This small molecule binds to this protein.
Small molecule (SMILES): OC[C@H]1O[C@H](O[C@H]2[C@H](O)[C@@H](O)[C@@H](O[C@H]3[C@H](O)[C@@H](O)[C@@H](O[C@H]4[C@H](O)[C@@H](O)[C@@H](O[C@H]5[C@H](O)[C@@H](O)[C@@H](O)O[C@@H]5CO)O[C@@H]4CO)O[C@@H]3CO)O[C@@H]2CO)[C@H](O)[C@@H](O)[C@@H]1O

Sequence of chain 1.A:
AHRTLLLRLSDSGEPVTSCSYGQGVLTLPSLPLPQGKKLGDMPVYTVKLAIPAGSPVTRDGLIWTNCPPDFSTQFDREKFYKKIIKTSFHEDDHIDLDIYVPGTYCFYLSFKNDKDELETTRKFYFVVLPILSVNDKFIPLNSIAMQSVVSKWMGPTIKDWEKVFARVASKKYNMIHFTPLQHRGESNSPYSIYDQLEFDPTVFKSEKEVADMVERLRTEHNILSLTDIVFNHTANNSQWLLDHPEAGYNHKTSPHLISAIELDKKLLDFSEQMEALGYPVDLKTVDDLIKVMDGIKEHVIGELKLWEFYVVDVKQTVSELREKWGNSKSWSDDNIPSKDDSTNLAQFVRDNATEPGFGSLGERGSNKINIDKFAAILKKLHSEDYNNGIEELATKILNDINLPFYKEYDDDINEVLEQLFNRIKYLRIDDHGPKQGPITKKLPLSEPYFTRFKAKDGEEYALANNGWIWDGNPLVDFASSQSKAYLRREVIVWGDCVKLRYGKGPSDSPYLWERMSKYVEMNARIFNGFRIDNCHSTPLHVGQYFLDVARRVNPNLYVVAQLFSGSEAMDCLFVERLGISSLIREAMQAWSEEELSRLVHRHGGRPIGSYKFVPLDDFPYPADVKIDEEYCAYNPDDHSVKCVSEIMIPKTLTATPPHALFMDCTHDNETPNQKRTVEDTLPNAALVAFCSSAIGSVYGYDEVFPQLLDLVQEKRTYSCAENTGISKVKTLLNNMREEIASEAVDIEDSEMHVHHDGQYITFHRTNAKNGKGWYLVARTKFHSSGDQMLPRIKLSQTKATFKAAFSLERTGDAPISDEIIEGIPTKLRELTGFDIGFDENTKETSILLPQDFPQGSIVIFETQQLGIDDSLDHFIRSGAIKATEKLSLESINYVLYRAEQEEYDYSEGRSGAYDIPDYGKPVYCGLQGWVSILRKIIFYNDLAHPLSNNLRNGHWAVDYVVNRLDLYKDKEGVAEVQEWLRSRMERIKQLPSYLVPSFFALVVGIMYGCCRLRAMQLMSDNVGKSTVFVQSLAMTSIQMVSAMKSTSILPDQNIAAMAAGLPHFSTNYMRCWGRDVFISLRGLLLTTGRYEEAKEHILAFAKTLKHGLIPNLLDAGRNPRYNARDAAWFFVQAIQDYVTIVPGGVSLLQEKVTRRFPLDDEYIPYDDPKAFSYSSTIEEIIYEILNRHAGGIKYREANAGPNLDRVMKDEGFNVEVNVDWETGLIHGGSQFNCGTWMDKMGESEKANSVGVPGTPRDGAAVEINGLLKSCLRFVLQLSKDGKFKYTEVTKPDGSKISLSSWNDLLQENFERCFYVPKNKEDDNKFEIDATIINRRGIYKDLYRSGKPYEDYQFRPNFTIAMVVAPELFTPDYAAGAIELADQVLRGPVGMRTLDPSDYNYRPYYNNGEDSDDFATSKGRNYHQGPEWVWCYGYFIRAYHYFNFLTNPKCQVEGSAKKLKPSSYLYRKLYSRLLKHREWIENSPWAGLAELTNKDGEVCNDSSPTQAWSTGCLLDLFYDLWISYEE

Binding-site contacts:
Ligand atom O3 contacts residue TYR428 of chain 1.A at 3.7 Å.
Ligand atom C5 contacts residue TRP470 of chain 1.A at 3.8 Å (hydrophobic).
Ligand atom C5 contacts residue GLN421 of chain 1.A at 4.3 Å.
Ligand atom C2 contacts residue TRP472 of chain 1.A at 4.3 Å (hydrophobic).
Ligand atom O5 contacts residue GLN421 of chain 1.A at 4.1 Å.
Ligand atom O6 contacts residue TYR428 of chain 1.A at 3.4 Å (h-bond).
Ligand atom C6 contacts residue GLN421 of chain 1.A at 3.2 Å.
Ligand atom C4 contacts residue TRP470 of chain 1.A at 4.4 Å (hydrophobic).
Ligand atom O2 contacts residue TYR428 of chain 1.A at 3.2 Å.
Ligand atom C4 contacts residue TYR428 of chain 1.A at 3.7 Å (hydrophobic).
Ligand atom C4 contacts residue TRP472 of chain 1.A at 3.6 Å (hydrophobic).
Ligand atom C1 contacts residue ASN424 of chain 1.A at 4.3 Å.
Ligand atom O2 contacts residue TRP472 of chain 1.A at 3.4 Å.
Ligand atom C2 contacts residue TYR428 of chain 1.A at 3.5 Å (hydrophobic).
Ligand atom C1 contacts residue TYR428 of chain 1.A at 4.1 Å (hydrophobic).
Ligand atom O2 contacts residue ASN424 of chain 1.A at 3.8 Å.
Ligand atom C6 contacts residue TYR428 of chain 1.A at 4.4 Å (hydrophobic).
Ligand atom C6 contacts residue ARG425 of chain 1.A at 3.7 Å.
Ligand atom O4 contacts residue TRP472 of chain 1.A at 3.1 Å.
Ligand atom C3 contacts residue TYR428 of chain 1.A at 4.2 Å (hydrophobic).
Ligand atom C3 contacts residue TRP472 of chain 1.A at 3.8 Å (hydrophobic).
Ligand atom O6 contacts residue TRP470 of chain 1.A at 4.5 Å.
Ligand atom O3 contacts residue TRP472 of chain 1.A at 3.9 Å.
Ligand atom O2 contacts residue HIS434 of chain 1.A at 4.3 Å.
Ligand atom C2 contacts residue ASN424 of chain 1.A at 4.2 Å.
Ligand atom C6 contacts residue TRP470 of chain 1.A at 4.3 Å (hydrophobic).
Ligand atom C6 contacts residue ASN424 of chain 1.A at 4.1 Å.
Ligand atom O6 contacts residue ARG425 of chain 1.A at 2.6 Å (salt-bridge).
Ligand atom C6 contacts residue TRP472 of chain 1.A at 3.4 Å (hydrophobic).
Ligand atom O1 contacts residue TRP472 of chain 1.A at 4.4 Å.
Ligand atom O1 contacts residue TRP470 of chain 1.A at 4.4 Å.
Ligand atom O6 contacts residue GLN421 of chain 1.A at 2.7 Å (h-bond).
Ligand atom O4 contacts residue TRP470 of chain 1.A at 4.0 Å.
Ligand atom O2 contacts residue PHE566 of chain 1.A at 4.3 Å.
Ligand atom O6 contacts residue ILE494 of chain 1.A at 4.1 Å.
Ligand atom C5 contacts residue TRP472 of chain 1.A at 3.7 Å (hydrophobic).